Sequence of chain 1.H:
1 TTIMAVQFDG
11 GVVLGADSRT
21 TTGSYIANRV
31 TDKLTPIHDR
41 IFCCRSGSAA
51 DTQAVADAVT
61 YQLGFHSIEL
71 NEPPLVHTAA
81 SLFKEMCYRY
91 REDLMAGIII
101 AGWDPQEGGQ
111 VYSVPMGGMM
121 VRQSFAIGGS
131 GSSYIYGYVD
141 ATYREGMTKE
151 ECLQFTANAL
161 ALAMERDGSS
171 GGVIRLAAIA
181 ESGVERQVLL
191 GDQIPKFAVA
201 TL

Binding-site contacts:
Ligand atom C13 contacts residue HIS116 of chain 1.I at 2.5 Å.
Ligand atom O48 contacts residue THR1 of chain 1.H at 2.4 Å (h-bond).
Ligand atom C28 contacts residue THR21 of chain 1.H at 3.7 Å.
Ligand atom C59 contacts residue SER130 of chain 1.H at 3.5 Å.
Ligand atom N30 contacts residue THR21 of chain 1.H at 2.5 Å (h-bond).
Ligand atom C26 contacts residue TYR114 of chain 1.I at 3.7 Å (hydrophobic).
Ligand atom C58 contacts residue SER169 of chain 1.H at 2.6 Å.
Ligand atom N41 contacts residue GLY47 of chain 1.H at 3.1 Å (h-bond).
Ligand atom C44 contacts residue THR1 of chain 1.H at 3.6 Å.
Ligand atom C35 contacts residue SER48 of chain 1.H at 3.6 Å.
Ligand atom C26 contacts residue ALA27 of chain 1.H at 3.4 Å (hydrophobic).
Ligand atom C59 contacts residue SER169 of chain 1.H at 3.5 Å.
Ligand atom C3 contacts residue THR22 of chain 1.H at 3.2 Å.
Ligand atom C43 contacts residue THR1 of chain 1.H at 2.3 Å.
Ligand atom C42 contacts residue THR1 of chain 1.H at 2.2 Å.
Ligand atom C58 contacts residue THR1 of chain 1.H at 2.3 Å.
Ligand atom C27 contacts residue TYR114 of chain 1.I at 3.2 Å (hydrophobic).
Ligand atom O29 contacts residue ALA49 of chain 1.H at 3.6 Å.
Ligand atom C2 contacts residue THR22 of chain 1.H at 3.3 Å.
Ligand atom N41 contacts residue THR1 of chain 1.H at 3.6 Å (h-bond).
Ligand atom C14 contacts residue HIS116 of chain 1.I at 2.8 Å.
Ligand atom C8 contacts residue THR22 of chain 1.H at 3.7 Å.
Ligand atom C25 contacts residue TYR114 of chain 1.I at 3.7 Å (hydrophobic).
Ligand atom C26 contacts residue THR20 of chain 1.H at 3.7 Å.
Ligand atom C34 contacts residue SER48 of chain 1.H at 3.6 Å.
Ligand atom C7 contacts residue THR22 of chain 1.H at 3.5 Å.
Ligand atom C31 contacts residue THR21 of chain 1.H at 3.4 Å.
Ligand atom C44 contacts residue GLY47 of chain 1.H at 3.3 Å.
Ligand atom C15 contacts residue HIS116 of chain 1.I at 2.7 Å.
Ligand atom C16 contacts residue HIS116 of chain 1.I at 3.6 Å.
Ligand atom O40 contacts residue THR21 of chain 1.H at 2.7 Å (h-bond).
Ligand atom O48 contacts residue GLY47 of chain 1.H at 3.5 Å (h-bond).
Ligand atom C46 contacts residue ALA49 of chain 1.H at 3.5 Å (hydrophobic).
Ligand atom C39 contacts residue THR21 of chain 1.H at 3.4 Å.
Ligand atom C47 contacts residue THR1 of chain 1.H at 1.5 Å.
Ligand atom C46 contacts residue THR20 of chain 1.H at 3.4 Å.
Ligand atom C45 contacts residue GLY47 of chain 1.H at 3.6 Å.
Ligand atom C59 contacts residue THR1 of chain 1.H at 2.4 Å.
Ligand atom C51 contacts residue THR1 of chain 1.H at 1.6 Å.
Ligand atom C58 contacts residue ARG19 of chain 1.H at 3.5 Å.

Sequence of chain 1.I:
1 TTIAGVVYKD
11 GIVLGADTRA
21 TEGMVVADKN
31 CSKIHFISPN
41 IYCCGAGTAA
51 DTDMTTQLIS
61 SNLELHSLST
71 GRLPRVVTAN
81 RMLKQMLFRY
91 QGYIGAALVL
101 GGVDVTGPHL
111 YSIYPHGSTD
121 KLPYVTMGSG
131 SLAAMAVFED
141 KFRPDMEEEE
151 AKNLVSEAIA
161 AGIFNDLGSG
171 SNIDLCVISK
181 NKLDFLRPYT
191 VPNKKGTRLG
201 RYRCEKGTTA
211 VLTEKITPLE

The protein below binds the small molecule below.
Small molecule (SMILES): CC(C)C[C@H](NC(=O)[C@H](CCc1ccccc1)NC(=O)CN1CCOCC1)C(=O)N[C@@H](Cc1ccccc1)C(=O)N[C@@H](CC(C)C)[C@@H](O)[C@H](C)CO